A small-molecule ligand and the protein it binds are described below.
Small molecule (SMILES): CC(=O)N[C@@H]1[C@@H](O)[C@H](O)[C@@H](CO)O[C@H]1O

Binding-site contacts:
Ligand atom N2 contacts residue ASN49 of chain 1.B at 2.9 Å (h-bond).
Ligand atom O6 contacts residue THR315 of chain 1.B at 4.0 Å.
Ligand atom C2 contacts residue ASN49 of chain 1.B at 2.4 Å.
Ligand atom O5 contacts residue ASN49 of chain 1.B at 2.3 Å (h-bond).
Ligand atom C5 contacts residue THR315 of chain 1.B at 4.3 Å.
Ligand atom C3 contacts residue ASN49 of chain 1.B at 3.7 Å.
Ligand atom O7 contacts residue ASN49 of chain 1.B at 3.5 Å (h-bond).
Ligand atom C6 contacts residue ARG296 of chain 1.B at 3.7 Å.
Ligand atom O5 contacts residue THR315 of chain 1.B at 4.1 Å.
Ligand atom C1 contacts residue ASN49 of chain 1.B at 1.4 Å.
Ligand atom C7 contacts residue ASN49 of chain 1.B at 3.5 Å.
Ligand atom C5 contacts residue ASN49 of chain 1.B at 3.6 Å.
Ligand atom O6 contacts residue ARG296 of chain 1.B at 2.5 Å (salt-bridge).
Ligand atom C4 contacts residue ASN49 of chain 1.B at 4.2 Å.

Sequence of chain 1.B:
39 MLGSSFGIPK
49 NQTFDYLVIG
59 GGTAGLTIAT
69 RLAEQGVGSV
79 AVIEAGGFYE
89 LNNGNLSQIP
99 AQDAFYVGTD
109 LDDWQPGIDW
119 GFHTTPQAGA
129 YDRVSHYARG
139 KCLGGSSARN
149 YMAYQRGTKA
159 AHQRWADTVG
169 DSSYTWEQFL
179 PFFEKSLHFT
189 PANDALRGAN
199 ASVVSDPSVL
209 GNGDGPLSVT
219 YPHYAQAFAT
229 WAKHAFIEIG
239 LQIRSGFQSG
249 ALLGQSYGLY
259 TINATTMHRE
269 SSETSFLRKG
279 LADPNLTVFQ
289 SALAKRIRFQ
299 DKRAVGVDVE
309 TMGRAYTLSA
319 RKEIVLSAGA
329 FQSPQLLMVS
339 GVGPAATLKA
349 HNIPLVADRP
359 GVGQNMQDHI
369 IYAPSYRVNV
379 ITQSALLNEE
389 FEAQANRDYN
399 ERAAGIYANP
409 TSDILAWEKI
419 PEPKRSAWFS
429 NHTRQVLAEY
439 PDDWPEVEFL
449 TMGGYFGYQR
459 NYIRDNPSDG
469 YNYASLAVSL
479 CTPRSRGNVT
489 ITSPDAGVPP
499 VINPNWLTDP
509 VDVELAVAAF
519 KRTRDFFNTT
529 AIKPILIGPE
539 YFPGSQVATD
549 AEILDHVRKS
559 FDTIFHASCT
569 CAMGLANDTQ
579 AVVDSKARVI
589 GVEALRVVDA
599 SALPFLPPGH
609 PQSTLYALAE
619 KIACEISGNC